Sequence of chain 1.A:
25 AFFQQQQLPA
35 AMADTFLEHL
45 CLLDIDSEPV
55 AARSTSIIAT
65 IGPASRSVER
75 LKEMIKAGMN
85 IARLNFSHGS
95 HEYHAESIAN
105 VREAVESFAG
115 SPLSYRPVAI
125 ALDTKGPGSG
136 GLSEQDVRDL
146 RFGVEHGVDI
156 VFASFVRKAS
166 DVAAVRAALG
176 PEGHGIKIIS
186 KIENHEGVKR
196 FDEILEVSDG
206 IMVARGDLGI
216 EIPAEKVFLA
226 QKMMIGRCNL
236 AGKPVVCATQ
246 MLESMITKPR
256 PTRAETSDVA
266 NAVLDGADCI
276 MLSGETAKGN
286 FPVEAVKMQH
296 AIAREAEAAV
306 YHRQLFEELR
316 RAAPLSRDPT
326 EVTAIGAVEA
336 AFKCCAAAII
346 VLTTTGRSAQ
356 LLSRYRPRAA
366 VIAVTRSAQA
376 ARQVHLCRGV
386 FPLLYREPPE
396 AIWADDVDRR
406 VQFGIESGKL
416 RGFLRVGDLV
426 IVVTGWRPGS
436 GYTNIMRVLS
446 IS

The protein below binds the small molecule below.
Small molecule (SMILES): O=P(O)(O)OC[C@H]1O[C@](O)(COP(=O)(O)O)[C@@H](O)[C@@H]1O

Binding-site contacts:
Ligand atom P2 contacts residue SER353 of chain 1.A at 3.7 Å.
Ligand atom P2 contacts residue THR348 of chain 1.A at 3.5 Å.
Ligand atom P2 contacts residue THR350 of chain 1.A at 3.8 Å.
Ligand atom O2 contacts residue LEU347 of chain 1.A at 3.5 Å.
Ligand atom O4 contacts residue THR438 of chain 1.A at 3.6 Å (h-bond).
Ligand atom O6P contacts residue ARG352 of chain 1.A at 3.8 Å.
Ligand atom O3 contacts residue ARG432 of chain 1.A at 2.7 Å (salt-bridge).
Ligand atom O4 contacts residue GLY436 of chain 1.A at 3.7 Å.
Ligand atom O6P contacts residue SER353 of chain 1.A at 2.8 Å (h-bond).
Ligand atom O6P contacts residue THR348 of chain 1.A at 2.5 Å (h-bond).
Ligand atom O4 contacts residue GLY434 of chain 1.A at 2.5 Å (h-bond).
Ligand atom C3 contacts residue GLY434 of chain 1.A at 3.5 Å.
Ligand atom C5 contacts residue GLY434 of chain 1.A at 3.4 Å.
Ligand atom C6 contacts residue LEU347 of chain 1.A at 3.5 Å (hydrophobic).
Ligand atom C3 contacts residue ARG432 of chain 1.A at 3.4 Å.
Ligand atom O4P contacts residue SER435 of chain 1.A at 3.7 Å.
Ligand atom O3P contacts residue ARG405 of chain 1.A at 3.2 Å (salt-bridge).
Ligand atom O5P contacts residue SER435 of chain 1.A at 3.5 Å.
Ligand atom O5P contacts residue THR350 of chain 1.A at 2.7 Å (h-bond).
Ligand atom O1P contacts residue PRO433 of chain 1.A at 3.7 Å.
Ligand atom O6 contacts residue THR348 of chain 1.A at 3.6 Å.
Ligand atom O3 contacts residue TRP398 of chain 1.A at 3.7 Å.
Ligand atom O4P contacts residue GLY436 of chain 1.A at 2.9 Å (h-bond).
Ligand atom O5P contacts residue THR348 of chain 1.A at 3.6 Å.
Ligand atom O6 contacts residue THR349 of chain 1.A at 3.1 Å (h-bond).
Ligand atom O2P contacts residue ARG405 of chain 1.A at 2.6 Å (salt-bridge).
Ligand atom C4 contacts residue GLY434 of chain 1.A at 3.3 Å.
Ligand atom O1 contacts residue GLY434 of chain 1.A at 3.7 Å.
Ligand atom O4P contacts residue SER353 of chain 1.A at 3.8 Å.
Ligand atom O5P contacts residue THR349 of chain 1.A at 3.3 Å (h-bond).
Ligand atom C6 contacts residue SER353 of chain 1.A at 3.8 Å.
Ligand atom O3P contacts residue TRP398 of chain 1.A at 2.7 Å (h-bond).
Ligand atom O2 contacts residue GLY430 of chain 1.A at 3.3 Å (h-bond).
Ligand atom O5 contacts residue LEU347 of chain 1.A at 3.5 Å (h-bond).
Ligand atom O4 contacts residue TYR437 of chain 1.A at 2.8 Å (h-bond).
Ligand atom O1P contacts residue GLY434 of chain 1.A at 2.9 Å (h-bond).
Ligand atom P1 contacts residue ARG405 of chain 1.A at 3.6 Å.
Ligand atom O3 contacts residue GLY430 of chain 1.A at 3.1 Å.
Ligand atom P2 contacts residue THR349 of chain 1.A at 3.7 Å.
Ligand atom C6 contacts residue THR438 of chain 1.A at 3.4 Å.